This protein binds this small molecule.
Small molecule (SMILES): O=[N+]([O-])c1ccc2c(c1)CN[C@@H](CO)C2

Binding-site contacts:
Ligand atom C2 contacts residue GLU219 of chain 1.B at 3.5 Å.
Ligand atom C6 contacts residue ARG44 of chain 1.B at 3.9 Å.
Ligand atom C1 contacts residue PHE182 of chain 1.B at 3.6 Å (hydrophobic).
Ligand atom C7 contacts residue ASN39 of chain 1.B at 3.8 Å.
Ligand atom N41 contacts residue GLU219 of chain 1.B at 3.0 Å (salt-bridge).
Ligand atom C4A contacts residue PHE182 of chain 1.B at 3.7 Å (hydrophobic).
Ligand atom C6 contacts residue ASN39 of chain 1.B at 3.8 Å.
Ligand atom C4 contacts residue GLU219 of chain 1.B at 3.2 Å.
Ligand atom O22 contacts residue ALA186 of chain 1.B at 3.2 Å.
Ligand atom O3 contacts residue LYS57 of chain 1.B at 3.0 Å (salt-bridge).
Ligand atom C7 contacts residue LYS57 of chain 1.B at 4.0 Å.
Ligand atom C6 contacts residue PHE182 of chain 1.B at 3.8 Å (hydrophobic).
Ligand atom C8 contacts residue TYR40 of chain 1.B at 3.6 Å (hydrophobic).
Ligand atom C5 contacts residue ARG44 of chain 1.B at 3.3 Å.
Ligand atom C4A contacts residue ASN39 of chain 1.B at 3.7 Å.
Ligand atom C22 contacts residue GLU219 of chain 1.B at 3.3 Å.
Ligand atom N1 contacts residue ARG44 of chain 1.B at 3.9 Å.
Ligand atom C7 contacts residue TYR40 of chain 1.B at 3.7 Å (hydrophobic).
Ligand atom C5 contacts residue ASN39 of chain 1.B at 3.7 Å.
Ligand atom C22 contacts residue SAM1 of chain 1.G at 3.7 Å.
Ligand atom C2 contacts residue PHE182 of chain 1.B at 3.6 Å (hydrophobic).
Ligand atom O3 contacts residue VAL53 of chain 1.B at 3.3 Å.
Ligand atom N1 contacts residue VAL53 of chain 1.B at 3.8 Å.
Ligand atom C8A contacts residue ASN39 of chain 1.B at 3.7 Å.
Ligand atom C8A contacts residue PHE182 of chain 1.B at 3.6 Å (hydrophobic).
Ligand atom O2 contacts residue VAL53 of chain 1.B at 3.3 Å.
Ligand atom C1 contacts residue TYR35 of chain 1.B at 3.4 Å (hydrophobic).
Ligand atom C22 contacts residue TYR222 of chain 1.B at 3.7 Å (hydrophobic).
Ligand atom O22 contacts residue GLU219 of chain 1.B at 3.0 Å (salt-bridge).
Ligand atom C4A contacts residue ARG44 of chain 1.B at 3.9 Å.
Ligand atom O2 contacts residue ARG44 of chain 1.B at 3.5 Å.
Ligand atom C4 contacts residue ASP267 of chain 1.B at 3.2 Å.
Ligand atom N41 contacts residue ASP267 of chain 1.B at 3.5 Å (salt-bridge).
Ligand atom C4 contacts residue VAL269 of chain 1.B at 3.6 Å (hydrophobic).
Ligand atom O2 contacts residue MET258 of chain 1.B at 3.3 Å.
Ligand atom C7 contacts residue PHE182 of chain 1.B at 3.5 Å (hydrophobic).
Ligand atom C8 contacts residue TYR35 of chain 1.B at 3.7 Å (hydrophobic).
Ligand atom C8 contacts residue ASN39 of chain 1.B at 3.8 Å.
Ligand atom O3 contacts residue ASN39 of chain 1.B at 3.7 Å.
Ligand atom C8 contacts residue PHE182 of chain 1.B at 3.3 Å (hydrophobic).

Sequence of chain 1.B:
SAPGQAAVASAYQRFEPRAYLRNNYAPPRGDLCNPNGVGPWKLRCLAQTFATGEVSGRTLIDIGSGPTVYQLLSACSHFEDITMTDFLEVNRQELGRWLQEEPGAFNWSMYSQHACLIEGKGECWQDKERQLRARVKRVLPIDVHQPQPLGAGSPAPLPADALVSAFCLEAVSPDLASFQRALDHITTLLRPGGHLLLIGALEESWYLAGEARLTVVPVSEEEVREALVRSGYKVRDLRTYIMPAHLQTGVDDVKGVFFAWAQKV